The protein below binds the small molecule below.
Small molecule (SMILES): Oc1ccc(CN2CCc3ccccc3C2)cc1

Binding-site contacts:
Ligand atom C11 contacts residue HIS38 of chain 1.B at 3.5 Å.
Ligand atom C5 contacts residue HIS250 of chain 1.B at 4.0 Å.
Ligand atom C15 contacts residue GLU252 of chain 1.B at 4.2 Å.
Ligand atom C9 contacts residue VAL242 of chain 1.B at 4.3 Å (hydrophobic).
Ligand atom N contacts residue GLU252 of chain 1.B at 3.8 Å.
Ligand atom C9 contacts residue SER27 of chain 1.B at 4.4 Å.
Ligand atom C11 contacts residue ARG246 of chain 1.B at 3.5 Å.
Ligand atom C14 contacts residue HIS250 of chain 1.B at 4.3 Å.
Ligand atom C10 contacts residue ARG246 of chain 1.B at 3.6 Å.
Ligand atom C10 contacts residue CYS36 of chain 1.B at 3.9 Å (hydrophobic).
Ligand atom C10 contacts residue HIS38 of chain 1.B at 3.7 Å.
Ligand atom C8 contacts residue HIS38 of chain 1.B at 4.0 Å.
Ligand atom C9 contacts residue ARG246 of chain 1.B at 3.9 Å.
Ligand atom C contacts residue HIS250 of chain 1.B at 4.0 Å.
Ligand atom C6 contacts residue HIS250 of chain 1.B at 4.1 Å.
Ligand atom C14 contacts residue GLU252 of chain 1.B at 3.6 Å.
Ligand atom C11 contacts residue CYS36 of chain 1.B at 4.1 Å (hydrophobic).
Ligand atom C7 contacts residue HIS38 of chain 1.B at 3.7 Å.
Ligand atom C12 contacts residue GLU252 of chain 1.B at 4.2 Å.
Ligand atom C10 contacts residue LEU29 of chain 1.B at 4.3 Å (hydrophobic).
Ligand atom C12 contacts residue HIS38 of chain 1.B at 3.5 Å.
Ligand atom C8 contacts residue ARG246 of chain 1.B at 4.2 Å.
Ligand atom C5 contacts residue GLU252 of chain 1.B at 3.7 Å.
Ligand atom C1 contacts residue HIS250 of chain 1.B at 3.7 Å.
Ligand atom C4 contacts residue GLU252 of chain 1.B at 3.5 Å.
Ligand atom C13 contacts residue GLU252 of chain 1.B at 3.8 Å.
Ligand atom C15 contacts residue HIS250 of chain 1.B at 4.2 Å.
Ligand atom C13 contacts residue SER62 of chain 1.B at 4.1 Å.
Ligand atom C11 contacts residue SER62 of chain 1.B at 4.2 Å.
Ligand atom C2 contacts residue HIS250 of chain 1.B at 4.0 Å.
Ligand atom C13 contacts residue ARG246 of chain 1.B at 4.3 Å.
Ligand atom C3 contacts residue GLU252 of chain 1.B at 4.0 Å.
Ligand atom C3 contacts residue HIS250 of chain 1.B at 4.5 Å.
Ligand atom C9 contacts residue HIS38 of chain 1.B at 4.0 Å.
Ligand atom C13 contacts residue HIS38 of chain 1.B at 3.8 Å.
Ligand atom C12 contacts residue ARG246 of chain 1.B at 3.9 Å.
Ligand atom C7 contacts residue ARG246 of chain 1.B at 4.5 Å.
Ligand atom O contacts residue HIS250 of chain 1.B at 4.5 Å.

Sequence of chain 1.B:
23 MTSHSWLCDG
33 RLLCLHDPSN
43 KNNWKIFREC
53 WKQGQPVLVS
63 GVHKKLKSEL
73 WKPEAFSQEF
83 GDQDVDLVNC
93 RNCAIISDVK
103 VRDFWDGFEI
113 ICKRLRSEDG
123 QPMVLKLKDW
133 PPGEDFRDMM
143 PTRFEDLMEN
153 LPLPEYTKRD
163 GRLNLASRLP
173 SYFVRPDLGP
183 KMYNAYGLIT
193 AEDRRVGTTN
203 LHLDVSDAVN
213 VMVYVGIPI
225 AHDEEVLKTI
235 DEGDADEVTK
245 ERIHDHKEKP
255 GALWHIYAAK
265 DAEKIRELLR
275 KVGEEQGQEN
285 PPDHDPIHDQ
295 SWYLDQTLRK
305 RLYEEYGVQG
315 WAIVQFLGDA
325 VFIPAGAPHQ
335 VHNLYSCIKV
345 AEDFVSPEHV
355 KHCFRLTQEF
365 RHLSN